Binding-site contacts:
Ligand atom C5 contacts residue ASN63 of chain 1.A at 3.6 Å.
Ligand atom C2 contacts residue ASN63 of chain 1.A at 2.5 Å.
Ligand atom O6 contacts residue TYR94 of chain 1.A at 3.1 Å (h-bond).
Ligand atom C1 contacts residue TYR94 of chain 1.A at 4.1 Å (hydrophobic).
Ligand atom C7 contacts residue ASN63 of chain 1.A at 3.5 Å.
Ligand atom C5 contacts residue TYR94 of chain 1.A at 4.1 Å (hydrophobic).
Ligand atom C6 contacts residue TYR94 of chain 1.A at 3.9 Å (hydrophobic).
Ligand atom C8 contacts residue GLU62 of chain 1.A at 3.5 Å.
Ligand atom O7 contacts residue ASN63 of chain 1.A at 3.5 Å (h-bond).
Ligand atom C1 contacts residue ASN63 of chain 1.A at 1.4 Å.
Ligand atom C4 contacts residue ASN63 of chain 1.A at 4.2 Å.
Ligand atom N2 contacts residue ASN63 of chain 1.A at 3.0 Å (h-bond).
Ligand atom O5 contacts residue TYR94 of chain 1.A at 3.1 Å (h-bond).
Ligand atom O5 contacts residue ASN63 of chain 1.A at 2.3 Å (h-bond).
Ligand atom C3 contacts residue ASN63 of chain 1.A at 3.8 Å.

This small molecule binds to this protein.
Small molecule (SMILES): CC(=O)N[C@@H]1[C@@H](O)[C@H](O)[C@@H](CO)O[C@H]1O

Sequence of chain 1.A:
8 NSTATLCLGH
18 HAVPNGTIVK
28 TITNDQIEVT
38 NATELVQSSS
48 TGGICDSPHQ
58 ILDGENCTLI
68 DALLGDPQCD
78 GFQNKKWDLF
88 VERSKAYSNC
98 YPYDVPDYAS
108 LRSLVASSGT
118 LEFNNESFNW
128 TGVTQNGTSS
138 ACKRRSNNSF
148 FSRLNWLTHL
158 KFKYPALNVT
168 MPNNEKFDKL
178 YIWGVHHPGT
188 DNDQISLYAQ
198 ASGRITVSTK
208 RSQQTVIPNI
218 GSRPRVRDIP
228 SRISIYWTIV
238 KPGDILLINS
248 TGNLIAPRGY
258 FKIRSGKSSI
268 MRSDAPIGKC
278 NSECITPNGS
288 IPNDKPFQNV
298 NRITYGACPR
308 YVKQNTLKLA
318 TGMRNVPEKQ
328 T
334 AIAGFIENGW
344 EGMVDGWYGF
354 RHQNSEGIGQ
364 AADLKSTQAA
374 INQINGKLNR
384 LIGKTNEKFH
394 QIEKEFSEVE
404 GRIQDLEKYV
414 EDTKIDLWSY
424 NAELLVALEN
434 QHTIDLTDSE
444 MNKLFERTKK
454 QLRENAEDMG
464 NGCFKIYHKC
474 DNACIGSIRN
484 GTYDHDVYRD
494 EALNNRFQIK